Sequence of chain 1.A:
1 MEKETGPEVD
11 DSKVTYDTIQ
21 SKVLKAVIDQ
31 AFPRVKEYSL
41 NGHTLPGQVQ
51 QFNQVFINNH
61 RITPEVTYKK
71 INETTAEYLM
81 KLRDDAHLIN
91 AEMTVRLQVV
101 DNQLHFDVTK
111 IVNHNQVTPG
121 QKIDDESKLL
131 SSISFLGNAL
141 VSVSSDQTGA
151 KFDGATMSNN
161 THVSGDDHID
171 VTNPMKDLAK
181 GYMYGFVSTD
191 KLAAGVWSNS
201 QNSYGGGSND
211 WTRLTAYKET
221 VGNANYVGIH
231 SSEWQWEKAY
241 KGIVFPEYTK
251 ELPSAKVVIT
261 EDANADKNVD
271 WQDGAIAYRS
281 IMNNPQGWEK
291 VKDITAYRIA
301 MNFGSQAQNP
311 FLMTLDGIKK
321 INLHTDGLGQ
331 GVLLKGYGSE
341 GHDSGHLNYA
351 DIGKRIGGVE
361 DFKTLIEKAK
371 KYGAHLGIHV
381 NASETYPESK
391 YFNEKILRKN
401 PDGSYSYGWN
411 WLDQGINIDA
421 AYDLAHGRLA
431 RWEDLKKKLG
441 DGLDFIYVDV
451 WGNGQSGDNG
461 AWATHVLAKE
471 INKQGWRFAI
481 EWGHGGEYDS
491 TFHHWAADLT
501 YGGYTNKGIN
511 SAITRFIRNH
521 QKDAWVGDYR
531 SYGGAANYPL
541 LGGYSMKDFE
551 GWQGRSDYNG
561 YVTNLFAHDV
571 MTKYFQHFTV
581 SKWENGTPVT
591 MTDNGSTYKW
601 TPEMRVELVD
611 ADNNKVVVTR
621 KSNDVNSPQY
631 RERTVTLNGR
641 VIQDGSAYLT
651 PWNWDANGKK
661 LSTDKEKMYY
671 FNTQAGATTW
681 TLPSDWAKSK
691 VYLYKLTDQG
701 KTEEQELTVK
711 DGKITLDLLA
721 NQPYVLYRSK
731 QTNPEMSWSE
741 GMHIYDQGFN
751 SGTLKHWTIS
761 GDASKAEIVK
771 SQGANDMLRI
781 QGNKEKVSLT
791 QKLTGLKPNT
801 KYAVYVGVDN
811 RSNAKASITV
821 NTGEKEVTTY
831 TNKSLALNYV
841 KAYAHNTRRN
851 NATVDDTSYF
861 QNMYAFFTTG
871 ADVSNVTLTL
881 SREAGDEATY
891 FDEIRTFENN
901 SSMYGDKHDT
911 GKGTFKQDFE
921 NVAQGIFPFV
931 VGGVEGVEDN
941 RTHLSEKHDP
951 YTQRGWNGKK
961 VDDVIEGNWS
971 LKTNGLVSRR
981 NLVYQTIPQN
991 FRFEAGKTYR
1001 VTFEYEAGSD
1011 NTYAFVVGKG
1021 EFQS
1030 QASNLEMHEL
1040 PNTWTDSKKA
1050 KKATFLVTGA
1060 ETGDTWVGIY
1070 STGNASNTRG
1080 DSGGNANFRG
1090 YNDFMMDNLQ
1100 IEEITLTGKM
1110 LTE

The protein below binds the small molecule below.
Small molecule (SMILES): OC[C@H]1O[C@@H](O)[C@H](O)[C@@H](O)[C@H]1O

Binding-site contacts:
Ligand atom C4 contacts residue TRP411 of chain 1.A at 3.9 Å (hydrophobic).
Ligand atom C2 contacts residue GLN553 of chain 1.A at 4.4 Å.
Ligand atom O5 contacts residue 5G01 of chain 1.G at 2.3 Å (h-bond).
Ligand atom O2 contacts residue GLN553 of chain 1.A at 3.3 Å (h-bond).
Ligand atom O6 contacts residue TRP411 of chain 1.A at 3.5 Å.
Ligand atom O6 contacts residue TRP409 of chain 1.A at 2.9 Å (h-bond).
Ligand atom O3 contacts residue ASP939 of chain 1.A at 3.6 Å (salt-bridge).
Ligand atom C1 contacts residue TRP409 of chain 1.A at 4.0 Å (hydrophobic).
Ligand atom C2 contacts residue 5G01 of chain 1.G at 2.4 Å.
Ligand atom C3 contacts residue ASP939 of chain 1.A at 4.1 Å.
Ligand atom C3 contacts residue 5G01 of chain 1.G at 3.7 Å.
Ligand atom C5 contacts residue TRP409 of chain 1.A at 4.0 Å (hydrophobic).
Ligand atom O5 contacts residue HIS342 of chain 1.A at 3.0 Å (h-bond).
Ligand atom C6 contacts residue PHE303 of chain 1.A at 3.7 Å (hydrophobic).
Ligand atom O6 contacts residue ASP343 of chain 1.A at 2.7 Å (salt-bridge).
Ligand atom C5 contacts residue ASP343 of chain 1.A at 4.1 Å.
Ligand atom C5 contacts residue HIS342 of chain 1.A at 4.0 Å.
Ligand atom O4 contacts residue MET301 of chain 1.A at 3.6 Å.
Ligand atom C6 contacts residue ASP343 of chain 1.A at 3.6 Å.
Ligand atom C1 contacts residue 5G01 of chain 1.G at 1.4 Å.
Ligand atom C4 contacts residue ASP939 of chain 1.A at 3.4 Å.
Ligand atom C5 contacts residue 5G01 of chain 1.G at 3.6 Å.
Ligand atom C2 contacts residue TRP552 of chain 1.A at 3.9 Å (hydrophobic).
Ligand atom O6 contacts residue PHE303 of chain 1.A at 4.2 Å.
Ligand atom O3 contacts residue GLN553 of chain 1.A at 4.0 Å.
Ligand atom C3 contacts residue TRP411 of chain 1.A at 4.2 Å (hydrophobic).
Ligand atom C6 contacts residue HIS342 of chain 1.A at 3.9 Å.
Ligand atom C2 contacts residue HIS342 of chain 1.A at 4.4 Å.
Ligand atom O2 contacts residue TRP552 of chain 1.A at 3.7 Å.
Ligand atom O2 contacts residue 5G01 of chain 1.G at 2.9 Å (h-bond).
Ligand atom O4 contacts residue ASP939 of chain 1.A at 2.7 Å (salt-bridge).
Ligand atom C6 contacts residue TRP411 of chain 1.A at 3.5 Å (hydrophobic).
Ligand atom O4 contacts residue HIS342 of chain 1.A at 3.7 Å.
Ligand atom C5 contacts residue TRP411 of chain 1.A at 3.7 Å (hydrophobic).
Ligand atom C4 contacts residue 5G01 of chain 1.G at 4.2 Å.
Ligand atom C1 contacts residue HIS342 of chain 1.A at 3.8 Å.
Ligand atom O6 contacts residue HIS342 of chain 1.A at 4.2 Å.
Ligand atom O5 contacts residue ASP343 of chain 1.A at 3.5 Å (salt-bridge).
Ligand atom O5 contacts residue TRP409 of chain 1.A at 4.2 Å.
Ligand atom C6 contacts residue TRP409 of chain 1.A at 3.9 Å (hydrophobic).